The small molecule below binds the protein below.
Small molecule (SMILES): CC[C@H](C)[C@H](NC(=O)[C@H](CC1=CN=C2CC=CC=C12)NC(=O)[C@H](CCSC)NC(=O)[C@H](CC(C)C)NC(=O)[C@H](CC(C)C)NC(=O)[C@@H](N)Cc1ccc(O)cc1)C(=O)N[C@H](C(=O)N[C@@H](CCC(N)=O)C(=O)N[C@H](C(=O)O)C(C)C)[C@@H](C)O

Sequence of chain 1.G:
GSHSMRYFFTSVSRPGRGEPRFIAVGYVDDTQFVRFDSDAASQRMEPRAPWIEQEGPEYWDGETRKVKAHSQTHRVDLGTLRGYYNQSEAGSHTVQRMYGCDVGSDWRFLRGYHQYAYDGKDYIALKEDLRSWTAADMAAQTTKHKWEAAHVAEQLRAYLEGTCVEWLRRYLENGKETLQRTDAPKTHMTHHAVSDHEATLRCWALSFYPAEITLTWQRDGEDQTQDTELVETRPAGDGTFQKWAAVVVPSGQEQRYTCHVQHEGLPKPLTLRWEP

Binding-site contacts:
Ligand atom N contacts residue TYR171 of chain 1.G at 2.8 Å (h-bond).
Ligand atom O contacts residue GOL1 of chain 1.CB at 3.3 Å.
Ligand atom CD2 contacts residue TYR99 of chain 1.G at 3.4 Å (hydrophobic).
Ligand atom OXT contacts residue TYR84 of chain 1.G at 3.0 Å (h-bond).
Ligand atom OXT contacts residue THR143 of chain 1.G at 2.7 Å (h-bond).
Ligand atom CD1 contacts residue TRP167 of chain 1.G at 3.4 Å (hydrophobic).
Ligand atom CG2 contacts residue TYR123 of chain 1.G at 3.4 Å (hydrophobic).
Ligand atom O contacts residue THR73 of chain 1.G at 3.5 Å (h-bond).
Ligand atom CB contacts residue TRP167 of chain 1.G at 3.5 Å (hydrophobic).
Ligand atom CA contacts residue TYR7 of chain 1.G at 3.3 Å (hydrophobic).
Ligand atom CE1 contacts residue TRP167 of chain 1.G at 3.4 Å (hydrophobic).
Ligand atom O contacts residue TYR84 of chain 1.G at 3.5 Å (h-bond).
Ligand atom CD1 contacts residue ARG97 of chain 1.G at 3.2 Å.
Ligand atom CD2 contacts residue TYR159 of chain 1.G at 3.4 Å (hydrophobic).
Ligand atom N contacts residue LYS66 of chain 1.G at 3.5 Å (salt-bridge).
Ligand atom C contacts residue TYR7 of chain 1.G at 3.5 Å (hydrophobic).
Ligand atom CE2 contacts residue LYS66 of chain 1.G at 3.4 Å.
Ligand atom O contacts residue TRP147 of chain 1.G at 2.7 Å (h-bond).
Ligand atom CD2 contacts residue TYR7 of chain 1.G at 3.5 Å (hydrophobic).
Ligand atom CD1 contacts residue MET45 of chain 1.G at 3.2 Å (hydrophobic).
Ligand atom CA contacts residue GLU63 of chain 1.G at 3.5 Å.
Ligand atom N contacts residue TYR99 of chain 1.G at 2.9 Å (h-bond).
Ligand atom CB contacts residue ASP77 of chain 1.G at 3.4 Å.
Ligand atom CG contacts residue GLU63 of chain 1.G at 3.4 Å.
Ligand atom CD1 contacts residue THR73 of chain 1.G at 3.5 Å.
Ligand atom CD1 contacts residue GLU63 of chain 1.G at 3.3 Å.
Ligand atom O contacts residue HIS70 of chain 1.G at 3.1 Å.
Ligand atom CD1 contacts residue GLU63 of chain 1.G at 3.3 Å.
Ligand atom CZ contacts residue LYS66 of chain 1.G at 3.5 Å.
Ligand atom CD2 contacts residue THR163 of chain 1.G at 3.2 Å.
Ligand atom N contacts residue GOL1 of chain 1.CB at 3.3 Å (h-bond).
Ligand atom N contacts residue GLU63 of chain 1.G at 2.9 Å (salt-bridge).
Ligand atom O contacts residue GOL1 of chain 1.CB at 3.5 Å (h-bond).
Ligand atom N contacts residue TYR7 of chain 1.G at 2.4 Å (h-bond).
Ligand atom CE2 contacts residue THR163 of chain 1.G at 3.4 Å.
Ligand atom O contacts residue TYR159 of chain 1.G at 2.5 Å (h-bond).
Ligand atom N contacts residue ASP77 of chain 1.G at 2.9 Å (salt-bridge).
Ligand atom O contacts residue LYS66 of chain 1.G at 2.8 Å (salt-bridge).
Ligand atom O contacts residue LYS146 of chain 1.G at 2.9 Å (salt-bridge).
Ligand atom CD2 contacts residue LYS66 of chain 1.G at 3.5 Å.